The protein below binds the small molecule below.
Small molecule (SMILES): CC(=O)N[C@H]1[C@H](O[C@H]2[C@H](O)[C@@H](NC(C)=O)CO[C@@H]2CO)O[C@H](CO)[C@@H](O[C@@H]2O[C@H](CO)[C@@H](O)[C@H](O)[C@@H]2O)[C@@H]1O

Sequence of chain 2.A:
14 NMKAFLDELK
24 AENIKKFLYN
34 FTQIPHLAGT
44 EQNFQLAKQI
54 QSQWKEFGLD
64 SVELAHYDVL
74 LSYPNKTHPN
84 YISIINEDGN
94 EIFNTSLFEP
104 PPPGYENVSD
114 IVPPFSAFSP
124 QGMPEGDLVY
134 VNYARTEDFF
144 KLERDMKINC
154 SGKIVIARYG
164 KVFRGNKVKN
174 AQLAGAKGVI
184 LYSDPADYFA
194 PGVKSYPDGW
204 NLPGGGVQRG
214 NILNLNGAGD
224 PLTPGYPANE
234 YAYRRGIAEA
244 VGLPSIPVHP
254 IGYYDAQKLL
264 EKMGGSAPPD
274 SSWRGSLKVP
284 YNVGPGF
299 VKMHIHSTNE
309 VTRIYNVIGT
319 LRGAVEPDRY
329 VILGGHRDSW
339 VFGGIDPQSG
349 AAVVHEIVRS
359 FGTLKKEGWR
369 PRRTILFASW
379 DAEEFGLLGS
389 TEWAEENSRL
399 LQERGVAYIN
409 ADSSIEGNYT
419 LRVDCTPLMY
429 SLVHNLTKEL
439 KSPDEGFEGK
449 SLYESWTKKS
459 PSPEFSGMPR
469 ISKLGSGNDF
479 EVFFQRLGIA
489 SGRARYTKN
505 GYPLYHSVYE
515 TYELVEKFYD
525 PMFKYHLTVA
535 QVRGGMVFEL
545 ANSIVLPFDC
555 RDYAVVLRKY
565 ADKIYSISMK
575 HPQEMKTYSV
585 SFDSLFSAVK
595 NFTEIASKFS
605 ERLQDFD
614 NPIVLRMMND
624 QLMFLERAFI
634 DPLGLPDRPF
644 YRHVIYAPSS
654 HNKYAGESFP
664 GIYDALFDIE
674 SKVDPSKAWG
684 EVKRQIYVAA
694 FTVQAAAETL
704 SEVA

Sequence of chain 1.A:
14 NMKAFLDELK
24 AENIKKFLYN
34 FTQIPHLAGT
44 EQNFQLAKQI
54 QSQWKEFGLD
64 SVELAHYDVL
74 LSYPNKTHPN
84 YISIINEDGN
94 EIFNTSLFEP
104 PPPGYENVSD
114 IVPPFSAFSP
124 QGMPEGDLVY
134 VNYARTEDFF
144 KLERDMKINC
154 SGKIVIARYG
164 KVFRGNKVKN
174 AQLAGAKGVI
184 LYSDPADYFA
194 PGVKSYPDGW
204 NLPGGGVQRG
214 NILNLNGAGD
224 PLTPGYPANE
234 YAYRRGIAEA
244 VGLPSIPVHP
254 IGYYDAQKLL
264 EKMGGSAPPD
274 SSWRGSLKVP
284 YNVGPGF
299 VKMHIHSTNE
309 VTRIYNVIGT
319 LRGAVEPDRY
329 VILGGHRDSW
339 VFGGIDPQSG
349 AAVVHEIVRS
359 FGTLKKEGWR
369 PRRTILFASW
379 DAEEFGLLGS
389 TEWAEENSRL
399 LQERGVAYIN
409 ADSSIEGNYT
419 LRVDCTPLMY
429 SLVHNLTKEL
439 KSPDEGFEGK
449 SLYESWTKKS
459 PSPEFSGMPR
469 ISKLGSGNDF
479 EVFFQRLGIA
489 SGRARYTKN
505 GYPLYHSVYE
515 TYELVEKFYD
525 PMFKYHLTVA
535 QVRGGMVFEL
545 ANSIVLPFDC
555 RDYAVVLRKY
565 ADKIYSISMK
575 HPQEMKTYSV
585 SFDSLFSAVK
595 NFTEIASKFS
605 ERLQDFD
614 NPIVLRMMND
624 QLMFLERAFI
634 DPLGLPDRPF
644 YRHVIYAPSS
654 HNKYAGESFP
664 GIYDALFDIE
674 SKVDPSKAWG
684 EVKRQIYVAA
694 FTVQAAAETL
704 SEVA

Binding-site contacts:
Ligand atom C1 contacts residue GLU233 of chain 1.A at 3.3 Å.
Ligand atom C8 contacts residue GLN697 of chain 2.A at 4.1 Å.
Ligand atom N2 contacts residue ASN595 of chain 2.A at 2.8 Å (h-bond).
Ligand atom C5 contacts residue GLU233 of chain 1.A at 3.9 Å.
Ligand atom N2 contacts residue SER591 of chain 2.A at 2.9 Å (h-bond).
Ligand atom C7 contacts residue GLN697 of chain 2.A at 3.3 Å.
Ligand atom O5 contacts residue HIS69 of chain 1.A at 3.6 Å.
Ligand atom O3 contacts residue ARG311 of chain 1.A at 4.0 Å.
Ligand atom C3 contacts residue SER591 of chain 2.A at 3.9 Å.
Ligand atom O4 contacts residue GLU233 of chain 1.A at 2.7 Å (salt-bridge).
Ligand atom C8 contacts residue ALA592 of chain 2.A at 3.7 Å (hydrophobic).
Ligand atom O2 contacts residue GLU233 of chain 1.A at 2.2 Å (salt-bridge).
Ligand atom C1 contacts residue GLN697 of chain 2.A at 3.8 Å.
Ligand atom O7 contacts residue GLN697 of chain 2.A at 3.2 Å (h-bond).
Ligand atom C5 contacts residue ASN595 of chain 2.A at 3.6 Å.
Ligand atom C4 contacts residue ARG311 of chain 1.A at 3.9 Å.
Ligand atom O6 contacts residue GLU233 of chain 1.A at 4.2 Å.
Ligand atom O7 contacts residue TYR234 of chain 1.A at 4.2 Å.
Ligand atom N2 contacts residue GLN697 of chain 2.A at 3.5 Å (h-bond).
Ligand atom C2 contacts residue GLN697 of chain 2.A at 3.7 Å.
Ligand atom C7 contacts residue ASN595 of chain 2.A at 3.7 Å.
Ligand atom C8 contacts residue SER588 of chain 2.A at 3.5 Å.
Ligand atom C2 contacts residue ASN595 of chain 2.A at 2.4 Å.
Ligand atom C2 contacts residue SER591 of chain 2.A at 3.7 Å.
Ligand atom C3 contacts residue ASN595 of chain 2.A at 3.8 Å.
Ligand atom O2 contacts residue ARG311 of chain 1.A at 3.5 Å (salt-bridge).
Ligand atom C7 contacts residue SER591 of chain 2.A at 3.8 Å.
Ligand atom O5 contacts residue GLU233 of chain 1.A at 3.6 Å.
Ligand atom O7 contacts residue ASN595 of chain 2.A at 4.0 Å.
Ligand atom C2 contacts residue GLU233 of chain 1.A at 3.2 Å.
Ligand atom C1 contacts residue ASN595 of chain 2.A at 1.4 Å.
Ligand atom C8 contacts residue TYR234 of chain 1.A at 3.8 Å (hydrophobic).
Ligand atom C1 contacts residue SER591 of chain 2.A at 3.7 Å.
Ligand atom C6 contacts residue GLU233 of chain 1.A at 4.1 Å.
Ligand atom O6 contacts residue HIS69 of chain 1.A at 4.2 Å.
Ligand atom C6 contacts residue HIS69 of chain 1.A at 4.0 Å.
Ligand atom O5 contacts residue ASN595 of chain 2.A at 2.3 Å (h-bond).
Ligand atom C4 contacts residue GLU233 of chain 1.A at 4.0 Å.
Ligand atom N2 contacts residue ALA592 of chain 2.A at 4.2 Å.
Ligand atom C8 contacts residue SER591 of chain 2.A at 3.9 Å.